Binding-site contacts:
Ligand atom C5 contacts residue THR89 of chain 52.E at 4.2 Å.
Ligand atom O6 contacts residue THR120 of chain 52.E at 2.5 Å (h-bond).
Ligand atom N2 contacts residue TYR90 of chain 52.E at 4.4 Å.
Ligand atom C6 contacts residue THR120 of chain 52.E at 3.4 Å.
Ligand atom C8 contacts residue TYR90 of chain 52.E at 3.8 Å (hydrophobic).
Ligand atom C7 contacts residue TYR90 of chain 52.E at 4.1 Å (hydrophobic).
Ligand atom O7 contacts residue ASP67 of chain 52.E at 3.5 Å (salt-bridge).
Ligand atom O7 contacts residue SER66 of chain 52.E at 3.5 Å.
Ligand atom O4 contacts residue THR300 of chain 27.A at 4.5 Å.
Ligand atom C8 contacts residue ASP67 of chain 52.E at 4.0 Å.
Ligand atom C1 contacts residue ASN118 of chain 52.E at 1.4 Å.
Ligand atom C8 contacts residue ASN118 of chain 52.E at 4.4 Å.
Ligand atom C4 contacts residue ASN118 of chain 52.E at 4.2 Å.
Ligand atom C1 contacts residue SER66 of chain 52.E at 4.5 Å.
Ligand atom C5 contacts residue ASN118 of chain 52.E at 3.6 Å.
Ligand atom C5 contacts residue PHE119 of chain 52.E at 4.4 Å (hydrophobic).
Ligand atom C3 contacts residue ASN118 of chain 52.E at 3.8 Å.
Ligand atom C6 contacts residue PHE119 of chain 52.E at 3.8 Å (hydrophobic).
Ligand atom O5 contacts residue THR120 of chain 52.E at 3.4 Å (h-bond).
Ligand atom O5 contacts residue SER66 of chain 52.E at 4.4 Å.
Ligand atom N2 contacts residue ASN118 of chain 52.E at 2.9 Å (h-bond).
Ligand atom C5 contacts residue THR120 of chain 52.E at 4.0 Å.
Ligand atom O5 contacts residue PHE119 of chain 52.E at 3.8 Å.
Ligand atom O5 contacts residue ASN118 of chain 52.E at 2.3 Å (h-bond).
Ligand atom O5 contacts residue THR89 of chain 52.E at 4.3 Å.
Ligand atom C2 contacts residue ASN118 of chain 52.E at 2.5 Å.
Ligand atom C7 contacts residue ASP67 of chain 52.E at 3.9 Å.
Ligand atom C1 contacts residue THR89 of chain 52.E at 4.4 Å.
Ligand atom C6 contacts residue THR89 of chain 52.E at 4.2 Å.
Ligand atom C7 contacts residue ASN118 of chain 52.E at 3.1 Å.
Ligand atom O6 contacts residue PHE119 of chain 52.E at 4.0 Å.
Ligand atom O7 contacts residue ASN118 of chain 52.E at 3.0 Å (h-bond).

Sequence of chain 52.E:
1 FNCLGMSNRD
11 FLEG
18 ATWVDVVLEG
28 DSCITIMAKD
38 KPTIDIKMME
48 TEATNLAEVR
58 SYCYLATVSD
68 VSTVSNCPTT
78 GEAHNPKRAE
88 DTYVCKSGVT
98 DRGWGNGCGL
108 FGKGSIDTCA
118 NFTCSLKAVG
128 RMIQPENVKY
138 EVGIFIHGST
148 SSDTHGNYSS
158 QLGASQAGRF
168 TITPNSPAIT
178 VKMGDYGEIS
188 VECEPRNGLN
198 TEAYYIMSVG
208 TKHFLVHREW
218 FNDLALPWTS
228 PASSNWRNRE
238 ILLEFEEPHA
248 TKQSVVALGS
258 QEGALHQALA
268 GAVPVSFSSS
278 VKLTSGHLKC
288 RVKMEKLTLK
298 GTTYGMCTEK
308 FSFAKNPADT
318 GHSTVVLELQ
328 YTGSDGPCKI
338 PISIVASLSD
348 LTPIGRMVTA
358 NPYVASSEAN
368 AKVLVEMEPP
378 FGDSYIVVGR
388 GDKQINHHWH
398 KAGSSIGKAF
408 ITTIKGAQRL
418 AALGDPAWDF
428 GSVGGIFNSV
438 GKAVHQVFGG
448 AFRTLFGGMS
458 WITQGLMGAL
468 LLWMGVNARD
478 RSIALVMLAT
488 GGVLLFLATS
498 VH

Sequence of chain 27.A:
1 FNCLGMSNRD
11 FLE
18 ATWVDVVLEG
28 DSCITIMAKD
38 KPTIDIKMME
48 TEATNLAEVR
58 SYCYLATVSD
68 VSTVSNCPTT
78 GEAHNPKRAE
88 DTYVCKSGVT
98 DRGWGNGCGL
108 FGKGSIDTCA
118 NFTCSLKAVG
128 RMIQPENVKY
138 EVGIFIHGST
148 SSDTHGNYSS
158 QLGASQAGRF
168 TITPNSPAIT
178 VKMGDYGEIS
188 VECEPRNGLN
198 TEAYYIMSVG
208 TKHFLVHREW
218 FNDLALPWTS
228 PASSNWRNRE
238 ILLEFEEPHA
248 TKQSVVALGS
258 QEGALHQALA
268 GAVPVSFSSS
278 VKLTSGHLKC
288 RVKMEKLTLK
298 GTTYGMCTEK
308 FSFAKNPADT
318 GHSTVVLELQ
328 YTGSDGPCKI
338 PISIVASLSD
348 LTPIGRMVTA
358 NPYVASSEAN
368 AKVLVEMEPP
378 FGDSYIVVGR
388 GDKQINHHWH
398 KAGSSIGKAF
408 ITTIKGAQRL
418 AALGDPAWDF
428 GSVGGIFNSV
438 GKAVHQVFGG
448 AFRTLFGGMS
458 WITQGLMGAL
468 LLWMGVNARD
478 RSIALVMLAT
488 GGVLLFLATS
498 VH

A protein and the small-molecule ligand that binds it are described below.
Small molecule (SMILES): CC(=O)N[C@@H]1[C@@H](O)[C@H](O)[C@@H](CO)O[C@H]1O